Binding-site contacts:
Ligand atom C58 contacts residue ARG99 of chain 1.A at 3.8 Å.
Ligand atom N37 contacts residue ASP93 of chain 1.A at 2.5 Å (salt-bridge).
Ligand atom C67 contacts residue ILE96 of chain 1.A at 3.6 Å (hydrophobic).
Ligand atom C01 contacts residue GLU39 of chain 1.A at 3.7 Å.
Ligand atom O68 contacts residue ASN86 of chain 1.A at 2.7 Å (h-bond).
Ligand atom C35 contacts residue ASP90 of chain 1.A at 3.8 Å.
Ligand atom C67 contacts residue ASN86 of chain 1.A at 3.6 Å.
Ligand atom N65 contacts residue ASN86 of chain 1.A at 2.9 Å (h-bond).
Ligand atom C09 contacts residue ASP36 of chain 1.A at 3.9 Å.
Ligand atom C27 contacts residue ASP93 of chain 1.A at 3.6 Å.
Ligand atom N08 contacts residue VAL35 of chain 1.A at 3.9 Å.
Ligand atom O68 contacts residue TYR85 of chain 1.A at 3.6 Å.
Ligand atom C39 contacts residue ASP93 of chain 1.A at 3.4 Å.
Ligand atom S55 contacts residue ARG99 of chain 1.A at 3.5 Å (salt-bridge).
Ligand atom O57 contacts residue VAL30 of chain 1.A at 3.7 Å.
Ligand atom C35 contacts residue ASP93 of chain 1.A at 3.1 Å.
Ligand atom C17 contacts residue VAL40 of chain 1.A at 3.8 Å (hydrophobic).
Ligand atom N65 contacts residue TYR85 of chain 1.A at 3.7 Å.
Ligand atom C67 contacts residue TYR85 of chain 1.A at 3.9 Å (hydrophobic).
Ligand atom C19 contacts residue VAL40 of chain 1.A at 3.8 Å (hydrophobic).
Ligand atom C19 contacts residue ASN86 of chain 1.A at 3.8 Å.
Ligand atom N65 contacts residue ILE96 of chain 1.A at 3.7 Å.
Ligand atom C70 contacts residue VAL35 of chain 1.A at 3.6 Å (hydrophobic).
Ligand atom C61 contacts residue GLY92 of chain 1.A at 3.4 Å.
Ligand atom N20 contacts residue ASN86 of chain 1.A at 2.9 Å (h-bond).
Ligand atom C64 contacts residue ASN86 of chain 1.A at 3.8 Å.
Ligand atom C06 contacts residue ASP36 of chain 1.A at 3.7 Å.
Ligand atom C05 contacts residue GLU39 of chain 1.A at 3.8 Å.
Ligand atom C74 contacts residue VAL35 of chain 1.A at 3.7 Å (hydrophobic).
Ligand atom C44 contacts residue GLY92 of chain 1.A at 3.2 Å.
Ligand atom O56 contacts residue ARG99 of chain 1.A at 3.4 Å (salt-bridge).
Ligand atom C24 contacts residue ASN86 of chain 1.A at 3.8 Å.
Ligand atom C15 contacts residue VAL40 of chain 1.A at 3.8 Å (hydrophobic).
Ligand atom O68 contacts residue ILE96 of chain 1.A at 3.6 Å.
Ligand atom N37 contacts residue ASP90 of chain 1.A at 3.6 Å.
Ligand atom N08 contacts residue ASP36 of chain 1.A at 3.0 Å (salt-bridge).
Ligand atom O57 contacts residue ARG99 of chain 1.A at 3.0 Å (salt-bridge).
Ligand atom C74 contacts residue VAL30 of chain 1.A at 3.8 Å (hydrophobic).
Ligand atom C58 contacts residue LEU95 of chain 1.A at 3.7 Å (hydrophobic).
Ligand atom C22 contacts residue ASN86 of chain 1.A at 3.7 Å.

The small molecule below binds the protein below.
Small molecule (SMILES): Cc1cncc(-c2ccc(N[C@@H]3C[C@H]4CC[C@H](N4)[C@H]3CCC3CCS(=O)(=O)CC3)c3[nH]c(=O)c(C)cc23)c1

Sequence of chain 1.A:
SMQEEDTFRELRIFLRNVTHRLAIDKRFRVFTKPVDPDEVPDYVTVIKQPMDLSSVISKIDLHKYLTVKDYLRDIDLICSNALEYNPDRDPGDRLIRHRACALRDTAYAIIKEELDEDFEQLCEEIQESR